Binding-site contacts:
Ligand atom CA contacts residue PRO1 of chain 3.W at 2.5 Å (hydrophobic).
Ligand atom O contacts residue TYR18 of chain 3.D at 4.0 Å.
Ligand atom C contacts residue PRO1 of chain 3.W at 1.4 Å (hydrophobic).
Ligand atom N contacts residue PRO1 of chain 3.W at 3.1 Å (h-bond).
Ligand atom O contacts residue PRO1 of chain 3.W at 2.3 Å (h-bond).

Sequence of chain 3.D:
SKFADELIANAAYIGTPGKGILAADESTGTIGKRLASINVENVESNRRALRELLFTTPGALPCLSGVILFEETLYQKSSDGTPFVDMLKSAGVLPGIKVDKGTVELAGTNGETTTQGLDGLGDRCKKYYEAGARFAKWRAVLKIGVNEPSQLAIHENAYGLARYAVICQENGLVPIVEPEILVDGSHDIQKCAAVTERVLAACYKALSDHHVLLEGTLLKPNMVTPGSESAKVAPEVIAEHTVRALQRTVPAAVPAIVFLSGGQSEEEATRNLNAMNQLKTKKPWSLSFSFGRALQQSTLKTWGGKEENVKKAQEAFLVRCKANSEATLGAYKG

This protein binds this small molecule.
Small molecule (SMILES): NCC(=O)O